Sequence of chain 1.B:
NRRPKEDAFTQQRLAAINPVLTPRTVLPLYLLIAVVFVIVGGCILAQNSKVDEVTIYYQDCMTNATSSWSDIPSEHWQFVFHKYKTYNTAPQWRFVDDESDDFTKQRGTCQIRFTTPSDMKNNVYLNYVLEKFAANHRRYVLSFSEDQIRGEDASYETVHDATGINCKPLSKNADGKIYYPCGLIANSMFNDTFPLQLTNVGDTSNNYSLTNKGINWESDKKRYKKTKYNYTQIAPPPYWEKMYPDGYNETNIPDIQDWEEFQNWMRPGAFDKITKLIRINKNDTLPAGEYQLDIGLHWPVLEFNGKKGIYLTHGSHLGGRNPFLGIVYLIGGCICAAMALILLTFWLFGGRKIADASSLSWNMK

Binding-site contacts:
Ligand atom C5 contacts residue PRO349 of chain 1.B at 4.0 Å (hydrophobic).
Ligand atom C5 contacts residue ASN240 of chain 1.B at 3.6 Å.
Ligand atom O7 contacts residue LYS154 of chain 1.B at 2.3 Å (salt-bridge).
Ligand atom O7 contacts residue PRO349 of chain 1.B at 3.9 Å.
Ligand atom C7 contacts residue LYS154 of chain 1.B at 3.5 Å.
Ligand atom O7 contacts residue PHE152 of chain 1.B at 4.0 Å.
Ligand atom C7 contacts residue ASN240 of chain 1.B at 3.0 Å.
Ligand atom O6 contacts residue TYR585 of chain 1.A at 3.8 Å.
Ligand atom C7 contacts residue GLU352 of chain 1.B at 3.6 Å.
Ligand atom C2 contacts residue TYR288 of chain 1.B at 3.7 Å (hydrophobic).
Ligand atom O6 contacts residue TYR288 of chain 1.B at 3.1 Å.
Ligand atom O5 contacts residue PHE152 of chain 1.B at 4.1 Å.
Ligand atom C8 contacts residue LYS291 of chain 1.B at 3.8 Å.
Ligand atom O3 contacts residue LYS291 of chain 1.B at 3.3 Å.
Ligand atom O7 contacts residue ASN240 of chain 1.B at 2.5 Å (h-bond).
Ligand atom N2 contacts residue TYR288 of chain 1.B at 4.0 Å.
Ligand atom N2 contacts residue LYS291 of chain 1.B at 4.0 Å.
Ligand atom C4 contacts residue TYR288 of chain 1.B at 3.9 Å (hydrophobic).
Ligand atom C5 contacts residue HIS347 of chain 1.B at 4.1 Å.
Ligand atom C8 contacts residue GLU352 of chain 1.B at 3.5 Å.
Ligand atom C6 contacts residue TYR585 of chain 1.A at 3.7 Å (hydrophobic).
Ligand atom O7 contacts residue GLU352 of chain 1.B at 2.9 Å (salt-bridge).
Ligand atom O7 contacts residue MET292 of chain 1.B at 4.0 Å.
Ligand atom C6 contacts residue PRO349 of chain 1.B at 3.9 Å (hydrophobic).
Ligand atom C8 contacts residue SER584 of chain 1.A at 3.9 Å.
Ligand atom C3 contacts residue ASN240 of chain 1.B at 3.7 Å.
Ligand atom O5 contacts residue ASN240 of chain 1.B at 2.3 Å (h-bond).
Ligand atom C7 contacts residue LYS291 of chain 1.B at 3.9 Å.
Ligand atom C2 contacts residue PHE152 of chain 1.B at 4.0 Å (hydrophobic).
Ligand atom N2 contacts residue ASN240 of chain 1.B at 2.9 Å (h-bond).
Ligand atom C6 contacts residue TRP348 of chain 1.B at 3.7 Å (hydrophobic).
Ligand atom O3 contacts residue TYR288 of chain 1.B at 3.5 Å (h-bond).
Ligand atom C8 contacts residue TYR585 of chain 1.A at 3.5 Å (hydrophobic).
Ligand atom O5 contacts residue TRP348 of chain 1.B at 3.9 Å.
Ligand atom C3 contacts residue TYR288 of chain 1.B at 3.7 Å (hydrophobic).
Ligand atom C1 contacts residue ASN240 of chain 1.B at 1.4 Å.
Ligand atom O6 contacts residue LYS291 of chain 1.B at 3.5 Å.
Ligand atom O4 contacts residue PHE152 of chain 1.B at 3.6 Å.
Ligand atom C1 contacts residue HIS347 of chain 1.B at 3.9 Å.
Ligand atom C2 contacts residue ASN240 of chain 1.B at 2.4 Å.

Sequence of chain 1.A:
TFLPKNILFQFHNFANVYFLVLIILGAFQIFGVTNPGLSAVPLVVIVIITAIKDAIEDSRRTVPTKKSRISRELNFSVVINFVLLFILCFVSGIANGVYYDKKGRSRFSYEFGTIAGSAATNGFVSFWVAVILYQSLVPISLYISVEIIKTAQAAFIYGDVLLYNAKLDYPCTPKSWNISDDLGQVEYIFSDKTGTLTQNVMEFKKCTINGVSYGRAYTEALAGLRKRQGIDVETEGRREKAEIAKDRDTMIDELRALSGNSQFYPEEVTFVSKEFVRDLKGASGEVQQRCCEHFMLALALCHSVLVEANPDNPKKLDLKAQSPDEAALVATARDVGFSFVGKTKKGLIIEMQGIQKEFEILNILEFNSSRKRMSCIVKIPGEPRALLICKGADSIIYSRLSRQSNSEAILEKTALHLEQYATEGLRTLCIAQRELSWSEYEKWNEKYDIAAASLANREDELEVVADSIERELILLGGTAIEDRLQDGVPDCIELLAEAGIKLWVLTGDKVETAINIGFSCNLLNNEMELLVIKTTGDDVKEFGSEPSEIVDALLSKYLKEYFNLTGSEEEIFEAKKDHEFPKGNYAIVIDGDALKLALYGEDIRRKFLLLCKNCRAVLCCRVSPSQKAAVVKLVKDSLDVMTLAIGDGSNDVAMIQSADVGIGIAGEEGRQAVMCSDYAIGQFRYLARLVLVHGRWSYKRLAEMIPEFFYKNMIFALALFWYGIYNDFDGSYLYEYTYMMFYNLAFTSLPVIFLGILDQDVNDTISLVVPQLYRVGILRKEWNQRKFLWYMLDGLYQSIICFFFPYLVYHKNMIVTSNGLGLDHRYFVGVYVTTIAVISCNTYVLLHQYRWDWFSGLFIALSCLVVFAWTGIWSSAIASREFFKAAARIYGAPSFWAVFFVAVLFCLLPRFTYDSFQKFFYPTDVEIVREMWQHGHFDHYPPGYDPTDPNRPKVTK

The small molecule below binds the protein below.
Small molecule (SMILES): CC(=O)N[C@H]1[C@H](O[C@H]2[C@H](O)[C@@H](NC(C)=O)CO[C@@H]2CO)O[C@H](CO)[C@@H](O[C@H]2O[C@H](CO)[C@@H](O)[C@H](O)[C@@H]2O)[C@@H]1O